Binding-site contacts:
Ligand atom C35 contacts residue THR95 of chain 1.A at 3.4 Å.
Ligand atom C18 contacts residue GLN66 of chain 1.A at 3.8 Å.
Ligand atom C9 contacts residue GLU141 of chain 2.A at 3.6 Å.
Ligand atom O13 contacts residue THR145 of chain 2.A at 2.8 Å (h-bond).
Ligand atom C9 contacts residue HIS142 of chain 2.A at 3.6 Å.
Ligand atom C11 contacts residue THR145 of chain 2.A at 3.9 Å.
Ligand atom C41 contacts residue LYS98 of chain 1.A at 3.9 Å.
Ligand atom C29 contacts residue ALA99 of chain 1.A at 3.8 Å (hydrophobic).
Ligand atom O14 contacts residue GLU141 of chain 2.A at 2.7 Å (salt-bridge).
Ligand atom C21 contacts residue THR145 of chain 2.A at 3.8 Å.
Ligand atom O14 contacts residue ALA140 of chain 2.A at 3.5 Å.
Ligand atom C17 contacts residue GLN66 of chain 1.A at 3.9 Å.
Ligand atom C25 contacts residue MET149 of chain 2.A at 3.9 Å (hydrophobic).
Ligand atom C39 contacts residue LYS98 of chain 1.A at 3.8 Å.
Ligand atom C20 contacts residue GLN139 of chain 2.A at 3.8 Å.
Ligand atom C12 contacts residue THR145 of chain 2.A at 3.7 Å.
Ligand atom O13 contacts residue GLU141 of chain 2.A at 3.3 Å (salt-bridge).
Ligand atom C26 contacts residue TRP103 of chain 1.A at 3.9 Å (hydrophobic).
Ligand atom C41 contacts residue TRP102 of chain 1.A at 3.9 Å (hydrophobic).
Ligand atom CL1 contacts residue THR95 of chain 1.A at 3.7 Å.
Ligand atom C43 contacts residue ALA99 of chain 1.A at 3.9 Å (hydrophobic).
Ligand atom O13 contacts residue HIS142 of chain 2.A at 3.1 Å (h-bond).
Ligand atom C40 contacts residue LYS98 of chain 1.A at 3.8 Å.
Ligand atom C12 contacts residue GLU141 of chain 2.A at 3.4 Å.
Ligand atom O15 contacts residue THR145 of chain 2.A at 3.4 Å (h-bond).
Ligand atom C19 contacts residue THR145 of chain 2.A at 3.4 Å.
Ligand atom O15 contacts residue HIS142 of chain 2.A at 3.7 Å.
Ligand atom C18 contacts residue THR96 of chain 1.A at 3.8 Å.
Ligand atom C16 contacts residue THR145 of chain 2.A at 3.9 Å.
Ligand atom N5 contacts residue GLN66 of chain 1.A at 3.5 Å (h-bond).
Ligand atom C41 contacts residue ALA99 of chain 1.A at 3.9 Å (hydrophobic).
Ligand atom N33 contacts residue ALA99 of chain 1.A at 3.7 Å.
Ligand atom C23 contacts residue ALA100 of chain 1.A at 3.9 Å (hydrophobic).
Ligand atom C31 contacts residue THR96 of chain 1.A at 3.8 Å.
Ligand atom C34 contacts residue THR95 of chain 1.A at 3.7 Å.
Ligand atom C9 contacts residue GLN66 of chain 1.A at 3.8 Å.
Ligand atom C26 contacts residue ALA99 of chain 1.A at 3.8 Å (hydrophobic).
Ligand atom C42 contacts residue ALA99 of chain 1.A at 3.8 Å (hydrophobic).
Ligand atom C30 contacts residue ALA99 of chain 1.A at 3.9 Å (hydrophobic).
Ligand atom C21 contacts residue MET149 of chain 2.A at 3.8 Å (hydrophobic).

Sequence of chain 1.A:
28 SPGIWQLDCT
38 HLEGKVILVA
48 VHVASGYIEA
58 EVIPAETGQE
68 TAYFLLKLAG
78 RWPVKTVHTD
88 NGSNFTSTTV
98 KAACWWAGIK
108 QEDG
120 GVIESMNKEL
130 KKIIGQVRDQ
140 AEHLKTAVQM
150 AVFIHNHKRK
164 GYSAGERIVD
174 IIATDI

Sequence of chain 2.A:
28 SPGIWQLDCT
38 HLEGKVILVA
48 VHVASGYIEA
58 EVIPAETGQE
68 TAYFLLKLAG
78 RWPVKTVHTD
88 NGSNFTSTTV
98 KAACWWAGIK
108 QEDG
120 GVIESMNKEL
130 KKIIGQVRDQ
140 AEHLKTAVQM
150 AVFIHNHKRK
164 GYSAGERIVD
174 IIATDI

A small-molecule ligand and the protein it binds are described below.
Small molecule (SMILES): Cc1cccc(Cl)c1CN1CCc2cc(-c3cnc(C)c([C@H](OC(C)(C)C)C(=O)O)c3N3CCC(C)(C)CC3)ccc2C1